Binding-site contacts:
Ligand atom O6 contacts residue TYR272 of chain 4.A at 3.1 Å (h-bond).
Ligand atom O4 contacts residue ARG461 of chain 4.A at 3.7 Å.
Ligand atom O6 contacts residue GLU270 of chain 4.A at 2.7 Å (salt-bridge).
Ligand atom C1 contacts residue TYR272 of chain 4.A at 3.5 Å (hydrophobic).
Ligand atom O3 contacts residue ARG183 of chain 4.A at 3.0 Å (salt-bridge).
Ligand atom C3 contacts residue ASP182 of chain 4.A at 3.8 Å.
Ligand atom O6 contacts residue PRO271 of chain 4.A at 3.4 Å.
Ligand atom O5 contacts residue TYR272 of chain 4.A at 3.4 Å.
Ligand atom O4 contacts residue TRP179 of chain 4.A at 3.7 Å.
Ligand atom O3 contacts residue TRP179 of chain 4.A at 3.7 Å.
Ligand atom C5 contacts residue GLU270 of chain 4.A at 4.0 Å.
Ligand atom O1 contacts residue ASP131 of chain 4.A at 2.7 Å (salt-bridge).
Ligand atom C6 contacts residue GLU270 of chain 4.A at 3.3 Å.
Ligand atom C6 contacts residue TYR272 of chain 4.A at 3.4 Å (hydrophobic).
Ligand atom O2 contacts residue ALA180 of chain 4.A at 3.4 Å.
Ligand atom O3 contacts residue ASP182 of chain 4.A at 2.7 Å (salt-bridge).
Ligand atom O3 contacts residue ALA180 of chain 4.A at 3.4 Å.
Ligand atom O2 contacts residue GLU228 of chain 4.A at 4.0 Å.
Ligand atom O4 contacts residue TRP457 of chain 4.A at 3.7 Å.
Ligand atom C4 contacts residue TYR272 of chain 4.A at 3.8 Å (hydrophobic).
Ligand atom O1 contacts residue LYS132 of chain 4.A at 3.1 Å (salt-bridge).
Ligand atom C2 contacts residue LYS132 of chain 4.A at 3.7 Å.
Ligand atom O2 contacts residue LYS132 of chain 4.A at 2.6 Å (salt-bridge).
Ligand atom C1 contacts residue TRP347 of chain 4.A at 3.8 Å (hydrophobic).
Ligand atom C2 contacts residue ASP182 of chain 4.A at 3.3 Å.
Ligand atom C3 contacts residue TRP179 of chain 4.A at 3.6 Å (hydrophobic).
Ligand atom O3 contacts residue TYR272 of chain 4.A at 3.7 Å.
Ligand atom O6 contacts residue PHE273 of chain 4.A at 3.6 Å.
Ligand atom O1 contacts residue ASN129 of chain 4.A at 3.0 Å (h-bond).
Ligand atom C2 contacts residue TRP179 of chain 4.A at 3.9 Å (hydrophobic).
Ligand atom C6 contacts residue PRO271 of chain 4.A at 3.8 Å (hydrophobic).
Ligand atom C2 contacts residue TRP347 of chain 4.A at 3.8 Å (hydrophobic).
Ligand atom C4 contacts residue TRP457 of chain 4.A at 3.6 Å (hydrophobic).
Ligand atom C1 contacts residue ASP131 of chain 4.A at 3.4 Å.
Ligand atom C6 contacts residue TRP457 of chain 4.A at 3.7 Å (hydrophobic).
Ligand atom C1 contacts residue LYS132 of chain 4.A at 3.9 Å.
Ligand atom O2 contacts residue ASP182 of chain 4.A at 2.7 Å (salt-bridge).
Ligand atom O4 contacts residue ARG183 of chain 4.A at 3.0 Å (salt-bridge).
Ligand atom O2 contacts residue TRP179 of chain 4.A at 3.0 Å (h-bond).
Ligand atom O3 contacts residue TRP457 of chain 4.A at 3.6 Å.

Sequence of chain 4.A:
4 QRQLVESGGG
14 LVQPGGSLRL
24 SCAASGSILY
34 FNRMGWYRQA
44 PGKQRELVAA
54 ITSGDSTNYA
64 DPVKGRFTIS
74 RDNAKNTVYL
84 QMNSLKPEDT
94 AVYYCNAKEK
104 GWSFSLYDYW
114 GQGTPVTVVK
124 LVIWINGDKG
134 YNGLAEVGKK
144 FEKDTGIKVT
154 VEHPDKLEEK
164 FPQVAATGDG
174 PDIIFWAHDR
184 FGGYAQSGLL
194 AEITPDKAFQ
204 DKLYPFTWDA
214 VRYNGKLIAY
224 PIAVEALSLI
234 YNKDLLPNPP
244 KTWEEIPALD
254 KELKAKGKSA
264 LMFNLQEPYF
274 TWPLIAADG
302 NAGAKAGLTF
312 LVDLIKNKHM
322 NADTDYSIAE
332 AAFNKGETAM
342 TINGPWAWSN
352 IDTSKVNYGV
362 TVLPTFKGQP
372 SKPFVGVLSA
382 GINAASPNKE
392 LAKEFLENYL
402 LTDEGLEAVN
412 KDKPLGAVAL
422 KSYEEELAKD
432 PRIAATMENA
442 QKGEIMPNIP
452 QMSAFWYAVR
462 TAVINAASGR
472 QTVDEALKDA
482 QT

A protein and the small-molecule ligand that binds it are described below.
Small molecule (SMILES): OC[C@H]1O[C@H](O[C@H]2[C@H](O)[C@@H](O)[C@@H](O)O[C@@H]2CO)[C@H](O)[C@@H](O)[C@@H]1O